Sequence of chain 1.D:
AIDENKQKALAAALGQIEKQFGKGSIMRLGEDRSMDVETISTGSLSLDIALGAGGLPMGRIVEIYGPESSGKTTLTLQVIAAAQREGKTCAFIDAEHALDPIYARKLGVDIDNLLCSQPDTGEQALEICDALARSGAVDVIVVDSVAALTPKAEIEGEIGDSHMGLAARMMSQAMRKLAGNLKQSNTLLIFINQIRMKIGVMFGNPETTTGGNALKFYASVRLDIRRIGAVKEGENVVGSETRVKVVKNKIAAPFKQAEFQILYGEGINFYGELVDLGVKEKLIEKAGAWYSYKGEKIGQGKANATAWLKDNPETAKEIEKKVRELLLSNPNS

Sequence of chain 1.E:
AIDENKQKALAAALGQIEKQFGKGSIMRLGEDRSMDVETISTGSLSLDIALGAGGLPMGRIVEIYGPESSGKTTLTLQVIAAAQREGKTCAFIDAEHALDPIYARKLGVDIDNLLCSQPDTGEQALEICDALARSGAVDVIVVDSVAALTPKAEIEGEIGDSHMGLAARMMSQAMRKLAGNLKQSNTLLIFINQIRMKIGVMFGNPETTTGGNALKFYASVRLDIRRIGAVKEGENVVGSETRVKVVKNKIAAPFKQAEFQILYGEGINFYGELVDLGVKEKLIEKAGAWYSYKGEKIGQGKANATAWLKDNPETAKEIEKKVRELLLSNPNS

The small molecule below binds the protein below.
Small molecule (SMILES): Nc1ncnc2c1ncn2[C@@H]1O[C@H](COP(=O)(O)OP(=O)(O)OP(O)(O)=S)[C@@H](O)[C@H]1O

Binding-site contacts:
Ligand atom PG contacts residue MG1 of chain 1.U at 3.6 Å.
Ligand atom PB contacts residue MG1 of chain 1.U at 3.6 Å.
Ligand atom C6 contacts residue LYS251 of chain 1.D at 3.5 Å.
Ligand atom O2G contacts residue LYS251 of chain 1.D at 3.4 Å.
Ligand atom N6 contacts residue LYS251 of chain 1.D at 2.8 Å (salt-bridge).
Ligand atom O3G contacts residue SER70 of chain 1.E at 3.5 Å (h-bond).
Ligand atom C5' contacts residue SER70 of chain 1.E at 3.7 Å.
Ligand atom O1B contacts residue THR74 of chain 1.E at 2.7 Å (h-bond).
Ligand atom N1 contacts residue TYR104 of chain 1.E at 3.6 Å.
Ligand atom O3B contacts residue SER70 of chain 1.E at 3.1 Å (h-bond).
Ligand atom N6 contacts residue ALA253 of chain 1.D at 3.7 Å.
Ligand atom O3' contacts residue TYR265 of chain 1.E at 3.1 Å.
Ligand atom O1A contacts residue GLY72 of chain 1.E at 3.5 Å.
Ligand atom O2G contacts residue GLU97 of chain 1.E at 3.6 Å (salt-bridge).
Ligand atom O2B contacts residue LYS73 of chain 1.E at 2.8 Å (salt-bridge).
Ligand atom N7 contacts residue LYS251 of chain 1.D at 3.2 Å (salt-bridge).
Ligand atom C4 contacts residue TYR104 of chain 1.E at 3.7 Å (hydrophobic).
Ligand atom N6 contacts residue ASP101 of chain 1.E at 3.4 Å (salt-bridge).
Ligand atom O4' contacts residue TYR104 of chain 1.E at 3.6 Å.
Ligand atom O3G contacts residue LYS249 of chain 1.D at 3.0 Å.
Ligand atom O3A contacts residue SER70 of chain 1.E at 3.5 Å.
Ligand atom O3A contacts residue GLY72 of chain 1.E at 3.4 Å (h-bond).
Ligand atom PB contacts residue LYS73 of chain 1.E at 3.6 Å.
Ligand atom C6 contacts residue TYR104 of chain 1.E at 3.5 Å (hydrophobic).
Ligand atom N1 contacts residue ALA253 of chain 1.D at 3.5 Å.
Ligand atom O2G contacts residue MG1 of chain 1.U at 2.1 Å.
Ligand atom O2B contacts residue GLY72 of chain 1.E at 3.1 Å (h-bond).
Ligand atom O2B contacts residue SER71 of chain 1.E at 3.5 Å (h-bond).
Ligand atom S1G contacts residue PHE218 of chain 1.D at 3.0 Å (h-bond).
Ligand atom O1A contacts residue THR75 of chain 1.E at 2.7 Å (h-bond).
Ligand atom O3G contacts residue LYS251 of chain 1.D at 3.5 Å.
Ligand atom C5 contacts residue LYS251 of chain 1.D at 3.5 Å.
Ligand atom C2 contacts residue ALA253 of chain 1.D at 3.5 Å (hydrophobic).
Ligand atom C2 contacts residue ALA254 of chain 1.D at 3.5 Å (hydrophobic).
Ligand atom O3B contacts residue LYS73 of chain 1.E at 3.4 Å (salt-bridge).
Ligand atom O2' contacts residue ASN250 of chain 1.D at 2.9 Å (h-bond).
Ligand atom N6 contacts residue TYR104 of chain 1.E at 3.5 Å.
Ligand atom S1G contacts residue GLU97 of chain 1.E at 3.3 Å (salt-bridge).
Ligand atom O1B contacts residue MG1 of chain 1.U at 2.2 Å.
Ligand atom O2' contacts residue PRO255 of chain 1.D at 3.3 Å.